This small molecule binds to this protein.
Small molecule (SMILES): CC[C@H](C)[C@H](NC(=O)[C@H](CC(C)C)NC(=O)[C@H](CO)NC(=O)CNC(=O)[C@@H](NC(=O)[C@@H](N)[C@@H](C)O)C(C)C)C(=O)N[C@H](C=O)CCC(N)=O

Sequence of chain 55.C:
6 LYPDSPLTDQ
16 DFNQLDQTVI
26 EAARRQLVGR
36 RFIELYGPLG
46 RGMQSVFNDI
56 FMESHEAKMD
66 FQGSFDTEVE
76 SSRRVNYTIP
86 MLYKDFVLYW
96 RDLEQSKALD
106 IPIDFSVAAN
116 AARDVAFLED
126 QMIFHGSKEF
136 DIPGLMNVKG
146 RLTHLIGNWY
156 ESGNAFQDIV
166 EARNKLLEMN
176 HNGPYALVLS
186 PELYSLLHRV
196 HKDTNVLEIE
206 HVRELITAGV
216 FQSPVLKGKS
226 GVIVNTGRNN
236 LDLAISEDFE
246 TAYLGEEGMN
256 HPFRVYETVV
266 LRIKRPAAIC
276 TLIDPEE

Binding-site contacts:
Ligand atom CG2 contacts residue ARG36 of chain 55.C at 3.8 Å.
Ligand atom O contacts residue ARG36 of chain 55.C at 2.9 Å (salt-bridge).
Ligand atom O contacts residue ARG35 of chain 55.C at 2.9 Å (salt-bridge).
Ligand atom CA contacts residue ARG29 of chain 55.C at 4.2 Å.
Ligand atom N contacts residue ASP243 of chain 55.C at 3.8 Å.
Ligand atom CD1 contacts residue ARG29 of chain 55.C at 3.6 Å.
Ligand atom CG1 contacts residue ARG35 of chain 55.C at 4.4 Å.
Ligand atom O contacts residue PHE37 of chain 55.C at 3.8 Å.
Ligand atom C contacts residue ASP243 of chain 55.C at 4.4 Å.
Ligand atom CB contacts residue ARG35 of chain 55.C at 3.4 Å.
Ligand atom CD2 contacts residue ARG29 of chain 55.C at 3.8 Å.
Ligand atom CG1 contacts residue ASP243 of chain 55.C at 3.3 Å.
Ligand atom C contacts residue ARG35 of chain 55.C at 3.7 Å.
Ligand atom CB contacts residue ASP243 of chain 55.C at 3.9 Å.
Ligand atom N contacts residue ASP243 of chain 55.C at 3.3 Å (salt-bridge).
Ligand atom CA contacts residue ASP243 of chain 55.C at 3.3 Å.
Ligand atom OG contacts residue PHE244 of chain 55.C at 3.7 Å.
Ligand atom N contacts residue ARG35 of chain 55.C at 4.4 Å.
Ligand atom O contacts residue ARG29 of chain 55.C at 3.0 Å (salt-bridge).
Ligand atom O contacts residue PRO43 of chain 55.C at 3.7 Å.
Ligand atom C contacts residue ARG29 of chain 55.C at 3.9 Å.
Ligand atom C contacts residue PRO43 of chain 55.C at 4.5 Å (hydrophobic).
Ligand atom N contacts residue ARG35 of chain 55.C at 4.1 Å.
Ligand atom CB contacts residue ASP243 of chain 55.C at 4.2 Å.
Ligand atom C contacts residue ARG35 of chain 55.C at 3.5 Å.
Ligand atom O contacts residue ILE25 of chain 55.C at 3.8 Å.
Ligand atom C contacts residue ARG36 of chain 55.C at 3.2 Å.
Ligand atom CG2 contacts residue GLU245 of chain 55.C at 3.4 Å.
Ligand atom CA contacts residue ASP243 of chain 55.C at 4.2 Å.
Ligand atom O contacts residue ARG35 of chain 55.C at 3.3 Å (salt-bridge).
Ligand atom CG2 contacts residue ARG35 of chain 55.C at 3.9 Å.
Ligand atom O contacts residue ARG29 of chain 55.C at 4.2 Å.
Ligand atom N contacts residue ARG35 of chain 55.C at 4.1 Å.
Ligand atom CA contacts residue ARG35 of chain 55.C at 4.5 Å.
Ligand atom CB contacts residue ARG35 of chain 55.C at 3.8 Å.
Ligand atom C contacts residue ASP243 of chain 55.C at 3.5 Å.
Ligand atom O contacts residue ASP243 of chain 55.C at 4.3 Å.
Ligand atom OG contacts residue ARG35 of chain 55.C at 4.2 Å.
Ligand atom O contacts residue ASP243 of chain 55.C at 4.3 Å.
Ligand atom CG2 contacts residue PRO43 of chain 55.C at 4.3 Å (hydrophobic).